Sequence of chain 1.D:
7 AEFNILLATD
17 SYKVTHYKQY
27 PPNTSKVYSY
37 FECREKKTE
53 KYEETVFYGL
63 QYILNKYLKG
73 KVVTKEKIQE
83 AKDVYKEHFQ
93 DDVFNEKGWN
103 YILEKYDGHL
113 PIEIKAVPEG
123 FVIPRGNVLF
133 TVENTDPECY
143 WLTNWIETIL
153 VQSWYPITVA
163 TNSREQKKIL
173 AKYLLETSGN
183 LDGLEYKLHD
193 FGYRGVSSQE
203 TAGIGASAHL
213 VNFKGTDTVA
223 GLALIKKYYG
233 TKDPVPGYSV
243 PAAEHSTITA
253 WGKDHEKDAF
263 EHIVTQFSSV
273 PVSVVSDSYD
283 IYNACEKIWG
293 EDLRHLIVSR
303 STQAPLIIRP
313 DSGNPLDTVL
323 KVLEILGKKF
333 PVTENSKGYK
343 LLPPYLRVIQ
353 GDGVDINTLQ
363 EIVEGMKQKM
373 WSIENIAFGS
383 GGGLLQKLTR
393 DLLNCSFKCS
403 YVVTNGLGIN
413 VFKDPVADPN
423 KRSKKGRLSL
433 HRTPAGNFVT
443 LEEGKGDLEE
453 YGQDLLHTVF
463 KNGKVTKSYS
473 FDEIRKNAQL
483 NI

Binding-site contacts:
Ligand atom C14 contacts residue TYR240 of chain 1.D at 3.7 Å (hydrophobic).
Ligand atom C18 contacts residue ARG311 of chain 1.D at 3.6 Å.
Ligand atom C21 contacts residue ASP16 of chain 1.C at 3.6 Å.
Ligand atom O17 contacts residue ARG311 of chain 1.D at 3.3 Å.
Ligand atom C22 contacts residue ARG196 of chain 1.D at 3.4 Å.
Ligand atom C12 contacts residue TYR188 of chain 1.D at 3.3 Å (hydrophobic).
Ligand atom C25 contacts residue ARG311 of chain 1.D at 3.5 Å.
Ligand atom C11 contacts residue VAL242 of chain 1.D at 3.8 Å (hydrophobic).
Ligand atom C24 contacts residue ARG311 of chain 1.D at 3.6 Å.
Ligand atom C25 contacts residue TYR18 of chain 1.C at 3.4 Å (hydrophobic).
Ligand atom C25 contacts residue ALA244 of chain 1.D at 3.6 Å (hydrophobic).
Ligand atom O17 contacts residue PHE193 of chain 1.D at 3.2 Å.
Ligand atom C3 contacts residue SER275 of chain 1.D at 3.7 Å.
Ligand atom C22 contacts residue PHE193 of chain 1.D at 3.8 Å (hydrophobic).
Ligand atom C15 contacts residue SER275 of chain 1.D at 3.7 Å.
Ligand atom C20 contacts residue PHE193 of chain 1.D at 3.5 Å (hydrophobic).
Ligand atom C25 contacts residue ALA245 of chain 1.D at 3.8 Å (hydrophobic).
Ligand atom N23 contacts residue ARG196 of chain 1.D at 3.7 Å.
Ligand atom C21 contacts residue TYR18 of chain 1.C at 3.6 Å (hydrophobic).
Ligand atom O17 contacts residue SER275 of chain 1.D at 3.1 Å (h-bond).
Ligand atom C10 contacts residue TYR188 of chain 1.D at 3.5 Å (hydrophobic).
Ligand atom C1 contacts residue HIS191 of chain 1.D at 3.5 Å.
Ligand atom O13 contacts residue VAL242 of chain 1.D at 3.1 Å.
Ligand atom C20 contacts residue TYR18 of chain 1.C at 3.7 Å (hydrophobic).
Ligand atom C10 contacts residue ALA379 of chain 1.D at 3.6 Å (hydrophobic).
Ligand atom C16 contacts residue PHE193 of chain 1.D at 3.8 Å (hydrophobic).
Ligand atom C19 contacts residue PHE193 of chain 1.D at 3.8 Å (hydrophobic).
Ligand atom C16 contacts residue ALA244 of chain 1.D at 3.6 Å (hydrophobic).
Ligand atom C6 contacts residue VAL242 of chain 1.D at 3.7 Å (hydrophobic).
Ligand atom C3 contacts residue ILE351 of chain 1.D at 3.7 Å (hydrophobic).
Ligand atom C21 contacts residue ASP219 of chain 1.D at 3.8 Å.
Ligand atom C6 contacts residue HIS191 of chain 1.D at 3.5 Å.
Ligand atom N8 contacts residue PHE193 of chain 1.D at 3.7 Å.
Ligand atom C14 contacts residue VAL242 of chain 1.D at 3.7 Å (hydrophobic).
Ligand atom C18 contacts residue PHE193 of chain 1.D at 3.5 Å (hydrophobic).
Ligand atom C15 contacts residue PHE193 of chain 1.D at 3.3 Å (hydrophobic).
Ligand atom C14 contacts residue SER241 of chain 1.D at 3.7 Å.
Ligand atom C4 contacts residue ILE351 of chain 1.D at 3.7 Å (hydrophobic).
Ligand atom C20 contacts residue ASP219 of chain 1.D at 3.4 Å.
Ligand atom C1 contacts residue VAL242 of chain 1.D at 3.8 Å (hydrophobic).

Sequence of chain 1.C:
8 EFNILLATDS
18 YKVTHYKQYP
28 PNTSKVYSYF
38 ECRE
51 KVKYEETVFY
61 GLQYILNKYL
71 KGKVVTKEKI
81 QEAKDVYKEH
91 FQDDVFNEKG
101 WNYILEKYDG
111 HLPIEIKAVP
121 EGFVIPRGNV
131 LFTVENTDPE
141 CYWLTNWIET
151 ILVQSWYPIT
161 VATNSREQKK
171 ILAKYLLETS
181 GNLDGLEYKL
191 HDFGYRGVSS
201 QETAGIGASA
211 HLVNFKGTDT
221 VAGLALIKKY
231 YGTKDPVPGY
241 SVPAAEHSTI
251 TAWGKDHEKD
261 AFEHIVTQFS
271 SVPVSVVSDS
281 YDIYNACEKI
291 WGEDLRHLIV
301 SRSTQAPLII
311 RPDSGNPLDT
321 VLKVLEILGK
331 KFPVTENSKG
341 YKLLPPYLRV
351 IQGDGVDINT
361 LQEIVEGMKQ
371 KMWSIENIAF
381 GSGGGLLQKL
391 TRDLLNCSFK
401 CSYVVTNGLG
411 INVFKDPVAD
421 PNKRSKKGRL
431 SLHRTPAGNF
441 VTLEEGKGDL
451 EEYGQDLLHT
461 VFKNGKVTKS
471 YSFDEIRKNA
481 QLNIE

This small molecule binds to this protein.
Small molecule (SMILES): CCC(=O)N[C@@H](C)c1ccc(NC(=O)[C@H]2C[C@@H]2c2cccnc2)cc1